Binding-site contacts:
Ligand atom C2 contacts residue MET83 of chain 2.B at 3.7 Å (hydrophobic).
Ligand atom N2 contacts residue GLN80 of chain 2.B at 2.7 Å (h-bond).
Ligand atom N3 contacts residue ILE52 of chain 2.B at 3.7 Å.
Ligand atom C11 contacts residue GLU38 of chain 2.B at 3.2 Å.
Ligand atom C8 contacts residue TRP43 of chain 2.B at 3.4 Å (hydrophobic).
Ligand atom O1 contacts residue ILE55 of chain 2.B at 3.5 Å.
Ligand atom C10 contacts residue ILE52 of chain 2.B at 3.6 Å (hydrophobic).
Ligand atom N2 contacts residue MET83 of chain 2.B at 3.8 Å.
Ligand atom C10 contacts residue GLU38 of chain 2.B at 3.8 Å.
Ligand atom N2 contacts residue TYR127 of chain 2.B at 3.4 Å.
Ligand atom O5 contacts residue GLU38 of chain 2.B at 3.5 Å (salt-bridge).
Ligand atom O2 contacts residue ALA123 of chain 2.B at 3.4 Å.
Ligand atom C6 contacts residue TYR127 of chain 2.B at 3.5 Å (hydrophobic).
Ligand atom C1 contacts residue TYR127 of chain 2.B at 3.5 Å (hydrophobic).
Ligand atom O5 contacts residue ARG118 of chain 2.B at 3.1 Å (salt-bridge).
Ligand atom C3 contacts residue MET83 of chain 2.B at 3.8 Å (hydrophobic).
Ligand atom N1 contacts residue TYR127 of chain 2.B at 3.4 Å.
Ligand atom C4 contacts residue ARG118 of chain 2.B at 3.8 Å.
Ligand atom N4 contacts residue GLU38 of chain 2.B at 2.6 Å (salt-bridge).
Ligand atom O3 contacts residue TYR56 of chain 2.B at 3.5 Å (h-bond).
Ligand atom C12 contacts residue GLU38 of chain 2.B at 3.9 Å.
Ligand atom O5 contacts residue HIS13 of chain 2.B at 3.5 Å.
Ligand atom C4 contacts residue TYR87 of chain 2.B at 3.7 Å (hydrophobic).
Ligand atom O2 contacts residue MET83 of chain 2.B at 3.6 Å.
Ligand atom O2 contacts residue GLN80 of chain 2.B at 2.9 Å (h-bond).
Ligand atom C2 contacts residue TYR127 of chain 2.B at 3.5 Å (hydrophobic).
Ligand atom O2 contacts residue TYR127 of chain 2.B at 3.8 Å.
Ligand atom O1 contacts residue GLN80 of chain 2.B at 3.6 Å.
Ligand atom O4 contacts residue MET40 of chain 2.B at 3.7 Å.
Ligand atom C12 contacts residue ARG118 of chain 2.B at 3.9 Å.
Ligand atom C8 contacts residue ILE52 of chain 2.B at 3.8 Å (hydrophobic).
Ligand atom N4 contacts residue TRP43 of chain 2.B at 3.8 Å.
Ligand atom C5 contacts residue TYR127 of chain 2.B at 3.6 Å (hydrophobic).
Ligand atom C2 contacts residue GLN80 of chain 2.B at 3.7 Å.
Ligand atom O4 contacts residue ILE52 of chain 2.B at 3.9 Å.
Ligand atom C8 contacts residue MET83 of chain 2.B at 3.3 Å (hydrophobic).
Ligand atom C3 contacts residue TYR127 of chain 2.B at 3.4 Å (hydrophobic).
Ligand atom C4 contacts residue TYR127 of chain 2.B at 3.7 Å (hydrophobic).
Ligand atom C12 contacts residue HIS13 of chain 2.B at 3.6 Å.
Ligand atom C1 contacts residue GLN80 of chain 2.B at 3.6 Å.

A protein and the small-molecule ligand that binds it are described below.
Small molecule (SMILES): Cc1c(C[C@@]2(C)C(=O)NC(=O)N[C@H]2CO)[nH]c(=O)[nH]c1=O

Sequence of chain 2.B:
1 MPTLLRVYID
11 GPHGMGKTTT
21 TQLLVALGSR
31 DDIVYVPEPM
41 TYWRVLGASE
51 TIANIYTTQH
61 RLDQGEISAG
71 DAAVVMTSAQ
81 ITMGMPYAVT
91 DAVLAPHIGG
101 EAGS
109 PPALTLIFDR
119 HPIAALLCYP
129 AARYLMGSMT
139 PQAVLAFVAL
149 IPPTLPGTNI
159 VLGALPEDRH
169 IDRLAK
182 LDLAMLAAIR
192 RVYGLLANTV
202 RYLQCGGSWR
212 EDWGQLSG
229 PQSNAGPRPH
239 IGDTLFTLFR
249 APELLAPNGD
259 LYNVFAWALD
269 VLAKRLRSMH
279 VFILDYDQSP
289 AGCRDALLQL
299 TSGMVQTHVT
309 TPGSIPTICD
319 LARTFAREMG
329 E